Sequence of chain 1.E:
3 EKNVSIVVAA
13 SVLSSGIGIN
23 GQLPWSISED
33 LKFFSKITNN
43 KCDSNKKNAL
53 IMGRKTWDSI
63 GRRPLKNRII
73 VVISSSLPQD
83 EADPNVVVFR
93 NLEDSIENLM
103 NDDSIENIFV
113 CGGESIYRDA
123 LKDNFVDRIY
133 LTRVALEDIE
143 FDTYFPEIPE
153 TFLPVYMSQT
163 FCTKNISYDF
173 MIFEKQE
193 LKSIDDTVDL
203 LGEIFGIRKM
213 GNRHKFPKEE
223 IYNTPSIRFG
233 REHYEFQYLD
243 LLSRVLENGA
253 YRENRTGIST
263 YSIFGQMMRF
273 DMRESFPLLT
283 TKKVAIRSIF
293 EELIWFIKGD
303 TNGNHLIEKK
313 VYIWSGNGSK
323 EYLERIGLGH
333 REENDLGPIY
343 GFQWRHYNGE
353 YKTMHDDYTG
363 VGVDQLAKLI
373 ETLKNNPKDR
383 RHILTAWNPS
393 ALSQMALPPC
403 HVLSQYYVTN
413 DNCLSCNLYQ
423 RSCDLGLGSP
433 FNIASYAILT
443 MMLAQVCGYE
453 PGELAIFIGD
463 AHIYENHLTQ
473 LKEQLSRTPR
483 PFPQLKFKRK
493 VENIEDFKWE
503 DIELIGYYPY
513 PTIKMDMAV

The small molecule below binds the protein below.
Small molecule (SMILES): CN(Cc1cnc2nc(N)nc(N)c2n1)c1ccc(C(=O)N[C@@H](CCC(=O)O)C(=O)O)cc1

Binding-site contacts:
Ligand atom NA4 contacts residue VAL9 of chain 1.E at 2.8 Å (h-bond).
Ligand atom C2 contacts residue ALA11 of chain 1.E at 3.6 Å (hydrophobic).
Ligand atom C9 contacts residue NDP1 of chain 1.V at 3.7 Å.
Ligand atom O2 contacts residue SER37 of chain 1.E at 3.0 Å (h-bond).
Ligand atom N3 contacts residue NDP1 of chain 1.V at 3.7 Å.
Ligand atom C14 contacts residue ILE62 of chain 1.E at 3.5 Å (hydrophobic).
Ligand atom N1 contacts residue ASP32 of chain 1.E at 2.9 Å (salt-bridge).
Ligand atom NA4 contacts residue NDP1 of chain 1.V at 3.4 Å (h-bond).
Ligand atom C4 contacts residue NDP1 of chain 1.V at 3.1 Å.
Ligand atom OE1 contacts residue LYS34 of chain 1.E at 3.7 Å.
Ligand atom NA2 contacts residue ALA11 of chain 1.E at 3.5 Å.
Ligand atom CM contacts residue THR58 of chain 1.E at 3.5 Å.
Ligand atom C2 contacts residue VAL10 of chain 1.E at 3.7 Å (hydrophobic).
Ligand atom C15 contacts residue PHE36 of chain 1.E at 3.6 Å (hydrophobic).
Ligand atom NA4 contacts residue TYR119 of chain 1.E at 3.6 Å (h-bond).
Ligand atom N3 contacts residue ALA11 of chain 1.E at 3.7 Å.
Ligand atom N5 contacts residue NDP1 of chain 1.V at 3.4 Å (h-bond).
Ligand atom C2 contacts residue ASP32 of chain 1.E at 3.6 Å.
Ligand atom C16 contacts residue PHE36 of chain 1.E at 3.6 Å (hydrophobic).
Ligand atom N3 contacts residue VAL10 of chain 1.E at 3.4 Å (h-bond).
Ligand atom O2 contacts residue ARG70 of chain 1.E at 3.0 Å (salt-bridge).
Ligand atom NA4 contacts residue CYS113 of chain 1.E at 3.3 Å.
Ligand atom NA4 contacts residue PHE36 of chain 1.E at 3.5 Å.
Ligand atom CT contacts residue ARG70 of chain 1.E at 3.2 Å.
Ligand atom NA2 contacts residue VAL10 of chain 1.E at 3.5 Å (h-bond).
Ligand atom C4 contacts residue PHE36 of chain 1.E at 3.6 Å (hydrophobic).
Ligand atom C8A contacts residue NDP1 of chain 1.V at 3.6 Å.
Ligand atom NA2 contacts residue ASP32 of chain 1.E at 2.9 Å (salt-bridge).
Ligand atom N1 contacts residue ALA11 of chain 1.E at 3.5 Å.
Ligand atom C13 contacts residue ILE62 of chain 1.E at 3.7 Å (hydrophobic).
Ligand atom N3 contacts residue VAL9 of chain 1.E at 3.4 Å.
Ligand atom N8 contacts residue ASP32 of chain 1.E at 3.7 Å.
Ligand atom NA2 contacts residue THR134 of chain 1.E at 3.0 Å (h-bond).
Ligand atom OE2 contacts residue LEU33 of chain 1.E at 3.7 Å.
Ligand atom C7 contacts residue LEU25 of chain 1.E at 3.5 Å (hydrophobic).
Ligand atom C4A contacts residue NDP1 of chain 1.V at 3.1 Å.
Ligand atom O1 contacts residue ARG70 of chain 1.E at 2.6 Å (salt-bridge).
Ligand atom O1 contacts residue SER37 of chain 1.E at 3.6 Å.
Ligand atom CT contacts residue SER37 of chain 1.E at 3.6 Å.
Ligand atom C4 contacts residue VAL9 of chain 1.E at 3.7 Å (hydrophobic).